Binding-site contacts:
Ligand atom N19 contacts residue LEU286 of chain 1.A at 4.1 Å.
Ligand atom C04 contacts residue TYR332 of chain 1.A at 3.9 Å (hydrophobic).
Ligand atom C01 contacts residue PRO285 of chain 1.A at 4.1 Å (hydrophobic).
Ligand atom C11 contacts residue MOH1 of chain 1.I at 3.7 Å.
Ligand atom C22 contacts residue GLY116 of chain 1.A at 3.7 Å.
Ligand atom O25 contacts residue HIS438 of chain 1.A at 3.3 Å (h-bond).
Ligand atom C23 contacts residue HIS438 of chain 1.A at 3.9 Å.
Ligand atom C18 contacts residue PRO285 of chain 1.A at 4.0 Å (hydrophobic).
Ligand atom C02 contacts residue TYR332 of chain 1.A at 3.7 Å (hydrophobic).
Ligand atom C24 contacts residue HIS438 of chain 1.A at 4.0 Å.
Ligand atom C16 contacts residue THR120 of chain 1.A at 3.8 Å.
Ligand atom C11 contacts residue HIS438 of chain 1.A at 3.3 Å.
Ligand atom C07 contacts residue ASP70 of chain 1.A at 4.1 Å.
Ligand atom C23 contacts residue SER198 of chain 1.A at 3.5 Å.
Ligand atom C21 contacts residue GLY116 of chain 1.A at 3.8 Å.
Ligand atom C10 contacts residue MOH1 of chain 1.I at 3.3 Å.
Ligand atom O25 contacts residue SER198 of chain 1.A at 2.2 Å (h-bond).
Ligand atom C13 contacts residue TRP82 of chain 1.A at 3.6 Å (hydrophobic).
Ligand atom C17 contacts residue GLY116 of chain 1.A at 4.0 Å.
Ligand atom N19 contacts residue PRO285 of chain 1.A at 4.0 Å.
Ligand atom C21 contacts residue GLY117 of chain 1.A at 3.9 Å.
Ligand atom C03 contacts residue PRO285 of chain 1.A at 3.6 Å (hydrophobic).
Ligand atom C13 contacts residue TRP430 of chain 1.A at 3.9 Å (hydrophobic).
Ligand atom C07 contacts residue TYR332 of chain 1.A at 3.7 Å (hydrophobic).
Ligand atom C11 contacts residue TRP82 of chain 1.A at 3.9 Å (hydrophobic).
Ligand atom N19 contacts residue GLY117 of chain 1.A at 4.0 Å.
Ligand atom C24 contacts residue SER198 of chain 1.A at 3.2 Å.
Ligand atom C09 contacts residue TRP82 of chain 1.A at 4.1 Å (hydrophobic).
Ligand atom C12 contacts residue HIS438 of chain 1.A at 3.7 Å.
Ligand atom C23 contacts residue GLY117 of chain 1.A at 3.8 Å.
Ligand atom C14 contacts residue TYR332 of chain 1.A at 3.6 Å (hydrophobic).
Ligand atom C24 contacts residue GLY117 of chain 1.A at 3.8 Å.
Ligand atom C20 contacts residue GLY117 of chain 1.A at 3.6 Å.
Ligand atom C12 contacts residue ALA328 of chain 1.A at 3.8 Å (hydrophobic).
Ligand atom C14 contacts residue TRP430 of chain 1.A at 4.1 Å (hydrophobic).
Ligand atom C23 contacts residue GLY116 of chain 1.A at 4.0 Å.
Ligand atom O25 contacts residue PHE398 of chain 1.A at 3.8 Å.
Ligand atom C22 contacts residue GLY117 of chain 1.A at 3.8 Å.
Ligand atom C26 contacts residue GLY117 of chain 1.A at 3.6 Å.
Ligand atom C10 contacts residue HIS438 of chain 1.A at 4.0 Å.

Sequence of chain 1.A:
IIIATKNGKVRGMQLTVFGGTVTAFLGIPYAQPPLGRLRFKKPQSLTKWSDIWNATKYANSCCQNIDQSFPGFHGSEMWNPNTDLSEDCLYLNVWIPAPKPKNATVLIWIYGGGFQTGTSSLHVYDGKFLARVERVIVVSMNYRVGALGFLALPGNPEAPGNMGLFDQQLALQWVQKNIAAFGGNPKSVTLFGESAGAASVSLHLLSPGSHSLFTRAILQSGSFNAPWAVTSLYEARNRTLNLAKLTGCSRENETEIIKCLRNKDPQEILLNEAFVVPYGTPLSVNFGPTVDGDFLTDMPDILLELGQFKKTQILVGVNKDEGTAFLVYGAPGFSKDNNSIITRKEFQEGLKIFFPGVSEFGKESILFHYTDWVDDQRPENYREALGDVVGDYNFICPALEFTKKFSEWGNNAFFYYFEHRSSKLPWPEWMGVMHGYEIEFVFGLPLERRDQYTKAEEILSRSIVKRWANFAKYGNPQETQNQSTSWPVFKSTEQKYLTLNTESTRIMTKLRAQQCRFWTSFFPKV

This protein binds this small molecule.
Small molecule (SMILES): CCCCN(CCc1c[nH]c2cc(O)ccc12)CCC1CCCCCC1